Sequence of chain 1.F:
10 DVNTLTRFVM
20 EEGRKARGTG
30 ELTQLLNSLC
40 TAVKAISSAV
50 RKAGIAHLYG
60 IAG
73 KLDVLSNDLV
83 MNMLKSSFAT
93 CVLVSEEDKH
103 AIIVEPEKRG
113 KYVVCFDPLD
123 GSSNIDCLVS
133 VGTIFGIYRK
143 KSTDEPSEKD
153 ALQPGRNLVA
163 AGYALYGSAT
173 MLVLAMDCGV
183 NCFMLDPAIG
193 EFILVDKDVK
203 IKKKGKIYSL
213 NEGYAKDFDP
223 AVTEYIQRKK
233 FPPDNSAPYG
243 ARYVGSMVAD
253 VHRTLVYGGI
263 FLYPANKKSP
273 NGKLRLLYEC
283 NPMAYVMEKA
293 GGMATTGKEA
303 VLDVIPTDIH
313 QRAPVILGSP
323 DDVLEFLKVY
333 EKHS

This small molecule binds to this protein.
Small molecule (SMILES): Cn1nc(Cl)c(Cl)c1Oc1ccc(S(=O)(=O)NC(=O)Nc2ncc(Br)s2)cc1

Sequence of chain 1.H:
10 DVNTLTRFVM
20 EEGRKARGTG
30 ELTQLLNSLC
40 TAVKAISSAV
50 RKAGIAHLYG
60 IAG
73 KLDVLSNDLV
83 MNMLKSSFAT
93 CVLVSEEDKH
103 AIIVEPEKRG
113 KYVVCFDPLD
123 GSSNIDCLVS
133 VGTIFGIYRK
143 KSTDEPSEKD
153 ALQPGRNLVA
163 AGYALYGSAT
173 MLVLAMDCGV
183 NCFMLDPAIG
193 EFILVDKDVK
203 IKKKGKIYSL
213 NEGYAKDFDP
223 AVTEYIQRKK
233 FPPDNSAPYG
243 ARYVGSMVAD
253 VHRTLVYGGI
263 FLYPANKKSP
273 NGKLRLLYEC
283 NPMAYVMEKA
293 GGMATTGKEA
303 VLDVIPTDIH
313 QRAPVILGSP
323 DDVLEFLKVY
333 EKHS

Binding-site contacts:
Ligand atom C10 contacts residue LEU31 of chain 1.F at 3.6 Å (hydrophobic).
Ligand atom N19 contacts residue GLY27 of chain 1.F at 3.3 Å.
Ligand atom C21 contacts residue ARG23 of chain 1.F at 3.3 Å.
Ligand atom N19 contacts residue GLY22 of chain 1.F at 3.6 Å (h-bond).
Ligand atom BR25 contacts residue GLY29 of chain 1.H at 3.5 Å.
Ligand atom O2 contacts residue GLU21 of chain 1.F at 3.6 Å.
Ligand atom N26 contacts residue GLY22 of chain 1.F at 3.2 Å (h-bond).
Ligand atom C22 contacts residue ARG23 of chain 1.F at 3.4 Å.
Ligand atom O18 contacts residue GLY29 of chain 1.F at 3.2 Å.
Ligand atom CL1 contacts residue MET178 of chain 1.F at 3.7 Å.
Ligand atom N26 contacts residue GLY27 of chain 1.F at 3.1 Å (h-bond).
Ligand atom CL1 contacts residue ALA162 of chain 1.F at 3.5 Å.
Ligand atom C27 contacts residue GLY29 of chain 1.F at 3.2 Å.
Ligand atom O28 contacts residue GLY29 of chain 1.F at 3.1 Å.
Ligand atom C27 contacts residue GLY27 of chain 1.F at 3.7 Å.
Ligand atom N4 contacts residue MET178 of chain 1.F at 3.4 Å.
Ligand atom C21 contacts residue THR28 of chain 1.H at 3.2 Å.
Ligand atom C10 contacts residue GLY22 of chain 1.F at 3.7 Å.
Ligand atom O18 contacts residue THR32 of chain 1.F at 2.9 Å (h-bond).
Ligand atom C6 contacts residue MET178 of chain 1.F at 3.5 Å (hydrophobic).
Ligand atom C13 contacts residue LEU31 of chain 1.F at 3.7 Å (hydrophobic).
Ligand atom CL1 contacts residue LEU176 of chain 1.F at 3.6 Å.
Ligand atom O18 contacts residue LEU31 of chain 1.F at 3.0 Å (h-bond).
Ligand atom C13 contacts residue GLY22 of chain 1.F at 3.7 Å.
Ligand atom C14 contacts residue GLY22 of chain 1.F at 3.7 Å.
Ligand atom C3 contacts residue MET178 of chain 1.F at 3.5 Å (hydrophobic).
Ligand atom S16 contacts residue LEU31 of chain 1.F at 3.7 Å.
Ligand atom S16 contacts residue GLY29 of chain 1.F at 3.7 Å.
Ligand atom O28 contacts residue THR32 of chain 1.F at 2.7 Å (h-bond).
Ligand atom C1 contacts residue MET178 of chain 1.F at 3.6 Å (hydrophobic).
Ligand atom N19 contacts residue THR28 of chain 1.F at 3.8 Å.
Ligand atom N20 contacts residue ARG23 of chain 1.F at 3.7 Å.
Ligand atom N26 contacts residue GLY29 of chain 1.F at 3.7 Å.
Ligand atom C11 contacts residue GLY22 of chain 1.F at 3.8 Å.
Ligand atom C13 contacts residue THR32 of chain 1.F at 3.5 Å.
Ligand atom C27 contacts residue GLY22 of chain 1.F at 3.5 Å.
Ligand atom O18 contacts residue GLU30 of chain 1.F at 3.5 Å (salt-bridge).
Ligand atom N19 contacts residue GLY29 of chain 1.F at 3.2 Å (h-bond).
Ligand atom C15 contacts residue GLY22 of chain 1.F at 3.6 Å.
Ligand atom N8 contacts residue MET178 of chain 1.F at 3.6 Å.